Sequence of chain 1.A:
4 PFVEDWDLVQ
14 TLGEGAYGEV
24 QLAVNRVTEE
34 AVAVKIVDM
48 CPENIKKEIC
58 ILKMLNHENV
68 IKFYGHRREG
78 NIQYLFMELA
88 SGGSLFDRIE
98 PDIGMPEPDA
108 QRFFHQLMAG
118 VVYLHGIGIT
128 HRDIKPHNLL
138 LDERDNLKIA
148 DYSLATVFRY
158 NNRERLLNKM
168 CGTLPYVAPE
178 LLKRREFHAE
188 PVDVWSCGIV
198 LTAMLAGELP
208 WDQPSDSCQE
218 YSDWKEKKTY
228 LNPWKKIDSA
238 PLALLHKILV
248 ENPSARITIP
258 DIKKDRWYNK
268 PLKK

Binding-site contacts:
Ligand atom C14 contacts residue ALA87 of chain 1.A at 3.8 Å (hydrophobic).
Ligand atom C3 contacts residue LEU15 of chain 1.A at 3.6 Å (hydrophobic).
Ligand atom C11 contacts residue SER88 of chain 1.A at 3.4 Å.
Ligand atom O contacts residue LEU86 of chain 1.A at 3.6 Å.
Ligand atom C15 contacts residue ALA36 of chain 1.A at 3.4 Å (hydrophobic).
Ligand atom N2 contacts residue GLY90 of chain 1.A at 3.8 Å.
Ligand atom C16 contacts residue GLU85 of chain 1.A at 3.3 Å.
Ligand atom C20 contacts residue VAL23 of chain 1.A at 3.6 Å (hydrophobic).
Ligand atom C16 contacts residue MET84 of chain 1.A at 3.9 Å (hydrophobic).
Ligand atom C6 contacts residue GLY90 of chain 1.A at 3.8 Å.
Ligand atom C5 contacts residue LEU15 of chain 1.A at 3.8 Å (hydrophobic).
Ligand atom C16 contacts residue ILE68 of chain 1.A at 3.5 Å (hydrophobic).
Ligand atom C contacts residue ALA36 of chain 1.A at 3.7 Å (hydrophobic).
Ligand atom N1 contacts residue LEU15 of chain 1.A at 3.3 Å (h-bond).
Ligand atom F1 contacts residue LEU137 of chain 1.A at 3.3 Å.
Ligand atom C17 contacts residue MET84 of chain 1.A at 3.8 Å (hydrophobic).
Ligand atom F2 contacts residue LEU15 of chain 1.A at 3.5 Å.
Ligand atom C15 contacts residue GLU85 of chain 1.A at 3.1 Å.
Ligand atom C contacts residue LEU137 of chain 1.A at 3.3 Å (hydrophobic).
Ligand atom C1 contacts residue LEU137 of chain 1.A at 3.5 Å (hydrophobic).
Ligand atom N5 contacts residue VAL23 of chain 1.A at 3.8 Å.
Ligand atom F contacts residue LEU15 of chain 1.A at 3.5 Å.
Ligand atom N4 contacts residue ASP148 of chain 1.A at 3.5 Å.
Ligand atom C2 contacts residue LEU15 of chain 1.A at 3.8 Å (hydrophobic).
Ligand atom O contacts residue ALA87 of chain 1.A at 3.1 Å (h-bond).
Ligand atom C21 contacts residue ASP148 of chain 1.A at 3.7 Å.
Ligand atom C13 contacts residue SER88 of chain 1.A at 3.9 Å.
Ligand atom N3 contacts residue ASP148 of chain 1.A at 3.8 Å.
Ligand atom N contacts residue LEU137 of chain 1.A at 3.7 Å.
Ligand atom N5 contacts residue LEU137 of chain 1.A at 3.4 Å.
Ligand atom F contacts residue VAL23 of chain 1.A at 3.9 Å.
Ligand atom C19 contacts residue VAL23 of chain 1.A at 3.8 Å (hydrophobic).
Ligand atom C22 contacts residue ASP148 of chain 1.A at 3.9 Å.
Ligand atom N3 contacts residue VAL23 of chain 1.A at 3.7 Å.
Ligand atom C9 contacts residue LEU15 of chain 1.A at 3.8 Å (hydrophobic).
Ligand atom C13 contacts residue ALA87 of chain 1.A at 3.3 Å (hydrophobic).
Ligand atom O1 contacts residue SER88 of chain 1.A at 3.3 Å.
Ligand atom O1 contacts residue LEU86 of chain 1.A at 3.7 Å.
Ligand atom C15 contacts residue LEU137 of chain 1.A at 3.8 Å (hydrophobic).
Ligand atom C4 contacts residue LEU15 of chain 1.A at 3.7 Å (hydrophobic).

This protein binds this small molecule.
Small molecule (SMILES): Cn1cc(-c2cccc(C(=O)Nc3cc(N4CC[C@H](C(C)(C)O)C4)cnc3C(F)(F)F)n2)cn1